This small molecule binds to this protein.
Small molecule (SMILES): [H]/N=C(/N)c1cccc(OC[C@H](NS(=O)(=O)c2ccc3ccccc3c2)C(=O)N2CCC(CCN)CC2)c1

Sequence of chain 1.A:
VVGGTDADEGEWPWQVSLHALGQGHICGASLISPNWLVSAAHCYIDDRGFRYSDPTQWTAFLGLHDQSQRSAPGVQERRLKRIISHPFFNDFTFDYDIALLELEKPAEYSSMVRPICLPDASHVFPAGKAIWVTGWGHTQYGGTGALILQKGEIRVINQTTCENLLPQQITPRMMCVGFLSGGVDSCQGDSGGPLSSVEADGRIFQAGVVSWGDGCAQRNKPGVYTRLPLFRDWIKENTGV

Binding-site contacts:
Ligand atom N1 contacts residue GLY215 of chain 1.A at 3.6 Å.
Ligand atom C25 contacts residue SER186 of chain 1.A at 3.1 Å.
Ligand atom C24 contacts residue GLN188 of chain 1.A at 3.5 Å.
Ligand atom C20 contacts residue GLY215 of chain 1.A at 3.5 Å.
Ligand atom N3 contacts residue GLY223 of chain 1.A at 3.2 Å.
Ligand atom C22 contacts residue TRP212 of chain 1.A at 3.6 Å (hydrophobic).
Ligand atom O3 contacts residue GLY215 of chain 1.A at 2.8 Å (h-bond).
Ligand atom N4 contacts residue ASP185 of chain 1.A at 2.9 Å (salt-bridge).
Ligand atom O1 contacts residue CYS187 of chain 1.A at 3.7 Å.
Ligand atom O2 contacts residue TRP212 of chain 1.A at 3.5 Å.
Ligand atom N4 contacts residue GLY213 of chain 1.A at 3.4 Å.
Ligand atom C24 contacts residue CYS187 of chain 1.A at 3.5 Å (hydrophobic).
Ligand atom C20 contacts residue CYS187 of chain 1.A at 3.5 Å (hydrophobic).
Ligand atom O3 contacts residue ASP214 of chain 1.A at 3.7 Å.
Ligand atom C23 contacts residue SER191 of chain 1.A at 3.6 Å.
Ligand atom N3 contacts residue ASP185 of chain 1.A at 2.7 Å (salt-bridge).
Ligand atom S1 contacts residue GLY215 of chain 1.A at 3.8 Å.
Ligand atom C22 contacts residue SER186 of chain 1.A at 3.7 Å.
Ligand atom S1 contacts residue GLY213 of chain 1.A at 3.5 Å (h-bond).
Ligand atom O3 contacts residue GLY213 of chain 1.A at 3.1 Å (h-bond).
Ligand atom C19 contacts residue SER211 of chain 1.A at 3.5 Å.
Ligand atom C10 contacts residue GLY213 of chain 1.A at 3.7 Å.
Ligand atom C21 contacts residue SER186 of chain 1.A at 3.5 Å.
Ligand atom C14 contacts residue GLN188 of chain 1.A at 3.2 Å.
Ligand atom C25 contacts residue ASP185 of chain 1.A at 3.6 Å.
Ligand atom C18 contacts residue PHE94 of chain 1.A at 3.6 Å (hydrophobic).
Ligand atom C24 contacts residue SER191 of chain 1.A at 3.7 Å.
Ligand atom O2 contacts residue GLY213 of chain 1.A at 3.2 Å (h-bond).
Ligand atom N4 contacts residue SER186 of chain 1.A at 3.4 Å (h-bond).
Ligand atom C20 contacts residue CYS216 of chain 1.A at 3.5 Å (hydrophobic).
Ligand atom C25 contacts residue GLY213 of chain 1.A at 3.7 Å.
Ligand atom C23 contacts residue VAL210 of chain 1.A at 3.8 Å (hydrophobic).
Ligand atom C14 contacts residue CYS187 of chain 1.A at 3.4 Å (hydrophobic).
Ligand atom N4 contacts residue CYS216 of chain 1.A at 3.5 Å.
Ligand atom N1 contacts residue GLY213 of chain 1.A at 2.9 Å (h-bond).
Ligand atom O1 contacts residue GLN188 of chain 1.A at 3.0 Å (h-bond).
Ligand atom N4 contacts residue GLY215 of chain 1.A at 2.7 Å (h-bond).
Ligand atom C21 contacts residue TRP212 of chain 1.A at 3.7 Å (hydrophobic).
Ligand atom C21 contacts residue GLY213 of chain 1.A at 3.6 Å.
Ligand atom N3 contacts residue SER186 of chain 1.A at 2.9 Å (h-bond).